Sequence of chain 48.E:
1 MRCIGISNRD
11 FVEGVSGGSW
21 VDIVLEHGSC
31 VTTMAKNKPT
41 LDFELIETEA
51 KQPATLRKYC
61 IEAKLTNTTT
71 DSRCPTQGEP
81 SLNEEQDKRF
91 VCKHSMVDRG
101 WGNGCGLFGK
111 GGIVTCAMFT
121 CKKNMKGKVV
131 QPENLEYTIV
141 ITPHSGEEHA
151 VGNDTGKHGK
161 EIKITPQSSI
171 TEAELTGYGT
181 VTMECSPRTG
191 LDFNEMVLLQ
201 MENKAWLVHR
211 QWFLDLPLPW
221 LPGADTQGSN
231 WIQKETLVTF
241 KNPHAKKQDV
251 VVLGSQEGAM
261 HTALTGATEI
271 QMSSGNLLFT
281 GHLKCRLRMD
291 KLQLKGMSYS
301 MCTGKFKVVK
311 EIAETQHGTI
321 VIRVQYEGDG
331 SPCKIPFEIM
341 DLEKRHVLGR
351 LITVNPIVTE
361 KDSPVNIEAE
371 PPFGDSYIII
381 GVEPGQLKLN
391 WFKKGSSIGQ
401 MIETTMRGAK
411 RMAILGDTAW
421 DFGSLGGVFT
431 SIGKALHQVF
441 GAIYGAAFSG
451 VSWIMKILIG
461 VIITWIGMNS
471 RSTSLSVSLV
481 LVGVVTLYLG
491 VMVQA

The protein below binds the small molecule below.
Small molecule (SMILES): CC(=O)N[C@H]1[C@H](O[C@H]2[C@H](O)[C@@H](NC(C)=O)CO[C@@H]2CO)O[C@H](CO)[C@@H](O)[C@@H]1O

Sequence of chain 48.C:
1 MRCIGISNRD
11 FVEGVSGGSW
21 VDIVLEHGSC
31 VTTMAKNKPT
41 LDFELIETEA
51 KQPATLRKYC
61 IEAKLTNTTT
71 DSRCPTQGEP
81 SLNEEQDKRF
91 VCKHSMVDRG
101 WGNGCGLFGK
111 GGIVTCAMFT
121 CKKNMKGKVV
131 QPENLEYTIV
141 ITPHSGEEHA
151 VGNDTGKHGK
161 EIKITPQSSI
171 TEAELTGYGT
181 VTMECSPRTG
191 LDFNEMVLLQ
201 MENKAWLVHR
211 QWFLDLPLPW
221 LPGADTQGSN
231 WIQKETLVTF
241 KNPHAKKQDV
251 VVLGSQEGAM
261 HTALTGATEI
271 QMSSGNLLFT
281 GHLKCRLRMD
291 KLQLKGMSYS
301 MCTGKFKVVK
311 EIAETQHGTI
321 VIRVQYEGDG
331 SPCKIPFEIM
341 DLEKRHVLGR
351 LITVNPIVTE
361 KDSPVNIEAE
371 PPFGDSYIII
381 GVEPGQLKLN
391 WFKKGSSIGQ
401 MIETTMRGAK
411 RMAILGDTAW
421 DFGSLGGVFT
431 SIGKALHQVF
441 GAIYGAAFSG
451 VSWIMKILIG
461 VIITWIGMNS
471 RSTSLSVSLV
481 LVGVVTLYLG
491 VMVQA

Binding-site contacts:
Ligand atom C8 contacts residue ALA150 of chain 48.C at 4.5 Å (hydrophobic).
Ligand atom O3 contacts residue HIS149 of chain 48.C at 4.2 Å.
Ligand atom N2 contacts residue ASN153 of chain 48.C at 3.2 Å (h-bond).
Ligand atom O7 contacts residue ASN153 of chain 48.C at 4.0 Å.
Ligand atom C3 contacts residue HIS149 of chain 48.C at 4.3 Å.
Ligand atom O5 contacts residue HIS149 of chain 48.C at 3.8 Å.
Ligand atom C7 contacts residue TRP101 of chain 48.E at 4.3 Å (hydrophobic).
Ligand atom O6 contacts residue HIS149 of chain 48.C at 3.6 Å.
Ligand atom C2 contacts residue HIS149 of chain 48.C at 3.6 Å.
Ligand atom C6 contacts residue HIS149 of chain 48.C at 4.1 Å.
Ligand atom C2 contacts residue ASN153 of chain 48.C at 2.6 Å.
Ligand atom O7 contacts residue ASN103 of chain 48.E at 4.5 Å.
Ligand atom O5 contacts residue ASN153 of chain 48.C at 2.2 Å (h-bond).
Ligand atom O6 contacts residue HIS158 of chain 48.C at 3.4 Å.
Ligand atom C6 contacts residue GLY156 of chain 48.C at 3.8 Å.
Ligand atom O5 contacts residue THR155 of chain 48.C at 3.8 Å.
Ligand atom C7 contacts residue ASN153 of chain 48.C at 3.6 Å.
Ligand atom C3 contacts residue ASN153 of chain 48.C at 3.9 Å.
Ligand atom C5 contacts residue HIS158 of chain 48.C at 4.2 Å.
Ligand atom C5 contacts residue HIS149 of chain 48.C at 3.6 Å.
Ligand atom O5 contacts residue HIS158 of chain 48.C at 3.2 Å.
Ligand atom C1 contacts residue HIS158 of chain 48.C at 4.1 Å.
Ligand atom C7 contacts residue GLY102 of chain 48.E at 4.0 Å.
Ligand atom C4 contacts residue ASN153 of chain 48.C at 4.2 Å.
Ligand atom C6 contacts residue HIS158 of chain 48.C at 3.9 Å.
Ligand atom C5 contacts residue GLY156 of chain 48.C at 4.0 Å.
Ligand atom C1 contacts residue HIS149 of chain 48.C at 3.7 Å.
Ligand atom O5 contacts residue GLY156 of chain 48.C at 3.9 Å.
Ligand atom C1 contacts residue THR155 of chain 48.C at 3.7 Å.
Ligand atom O7 contacts residue GLY102 of chain 48.E at 3.0 Å (h-bond).
Ligand atom C5 contacts residue ASN153 of chain 48.C at 3.6 Å.
Ligand atom C8 contacts residue TRP101 of chain 48.E at 4.4 Å (hydrophobic).
Ligand atom C1 contacts residue ASN153 of chain 48.C at 1.4 Å.
Ligand atom O7 contacts residue TRP101 of chain 48.E at 3.4 Å (h-bond).
Ligand atom C8 contacts residue ASN153 of chain 48.C at 3.9 Å.
Ligand atom C4 contacts residue HIS149 of chain 48.C at 3.7 Å.
Ligand atom C8 contacts residue HIS149 of chain 48.C at 3.5 Å.